Binding-site contacts:
Ligand atom C8 contacts residue ARG465 of chain 1.A at 4.1 Å.
Ligand atom O5 contacts residue ASN485 of chain 1.A at 2.2 Å (h-bond).
Ligand atom C2 contacts residue ASN485 of chain 1.A at 2.4 Å.
Ligand atom C7 contacts residue ARG465 of chain 1.A at 3.9 Å.
Ligand atom C7 contacts residue ASN485 of chain 1.A at 3.6 Å.
Ligand atom O7 contacts residue ASN485 of chain 1.A at 3.8 Å.
Ligand atom C3 contacts residue ASN485 of chain 1.A at 3.7 Å.
Ligand atom O7 contacts residue ARG465 of chain 1.A at 3.5 Å.
Ligand atom O7 contacts residue SER466 of chain 1.A at 4.5 Å.
Ligand atom C5 contacts residue ASN485 of chain 1.A at 3.6 Å.
Ligand atom O3 contacts residue ARG465 of chain 1.A at 3.9 Å.
Ligand atom C8 contacts residue GLU482 of chain 1.A at 3.5 Å.
Ligand atom C7 contacts residue GLU482 of chain 1.A at 4.1 Å.
Ligand atom C8 contacts residue LYS469 of chain 1.A at 4.1 Å.
Ligand atom C1 contacts residue ASN485 of chain 1.A at 1.4 Å.
Ligand atom N2 contacts residue ASN485 of chain 1.A at 3.0 Å (h-bond).
Ligand atom C4 contacts residue ASN485 of chain 1.A at 4.0 Å.

Sequence of chain 1.A:
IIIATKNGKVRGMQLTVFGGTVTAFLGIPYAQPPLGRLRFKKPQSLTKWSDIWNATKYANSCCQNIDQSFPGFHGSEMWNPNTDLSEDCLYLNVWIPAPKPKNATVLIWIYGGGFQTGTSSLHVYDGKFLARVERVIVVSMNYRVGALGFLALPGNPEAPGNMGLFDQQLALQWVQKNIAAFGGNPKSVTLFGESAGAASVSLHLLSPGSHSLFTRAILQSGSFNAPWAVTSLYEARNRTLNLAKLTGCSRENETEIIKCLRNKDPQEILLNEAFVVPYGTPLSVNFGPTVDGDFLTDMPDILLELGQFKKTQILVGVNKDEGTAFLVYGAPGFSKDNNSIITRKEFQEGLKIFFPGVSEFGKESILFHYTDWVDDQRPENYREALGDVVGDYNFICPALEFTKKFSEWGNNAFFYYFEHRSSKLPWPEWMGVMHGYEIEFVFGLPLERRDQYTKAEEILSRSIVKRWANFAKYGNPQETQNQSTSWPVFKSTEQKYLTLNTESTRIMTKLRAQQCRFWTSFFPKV

This small molecule binds to this protein.
Small molecule (SMILES): CC(=O)N[C@@H]1[C@@H](O)[C@H](O)[C@@H](CO)O[C@H]1O